Sequence of chain 2.B:
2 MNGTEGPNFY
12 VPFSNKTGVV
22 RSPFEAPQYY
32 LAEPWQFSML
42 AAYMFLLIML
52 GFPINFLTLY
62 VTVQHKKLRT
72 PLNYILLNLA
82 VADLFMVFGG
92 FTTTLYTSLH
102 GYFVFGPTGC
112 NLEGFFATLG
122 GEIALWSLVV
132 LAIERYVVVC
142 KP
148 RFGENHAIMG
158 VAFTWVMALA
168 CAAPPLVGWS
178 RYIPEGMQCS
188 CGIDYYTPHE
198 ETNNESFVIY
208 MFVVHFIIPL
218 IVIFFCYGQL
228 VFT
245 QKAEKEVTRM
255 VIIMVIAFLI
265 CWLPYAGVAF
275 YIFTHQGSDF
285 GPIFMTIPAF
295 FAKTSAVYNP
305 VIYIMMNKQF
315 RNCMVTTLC

This protein binds this small molecule.
Small molecule (SMILES): CC1=C(/C=C/C(C)=C/C=C/C(C)=C/C=O)C(C)(C)CCC1

Binding-site contacts:
Ligand atom C18 contacts residue GLY122 of chain 2.B at 3.4 Å.
Ligand atom C11 contacts residue THR119 of chain 2.B at 3.9 Å.
Ligand atom C16 contacts residue MET208 of chain 2.B at 3.6 Å (hydrophobic).
Ligand atom C14 contacts residue CYS188 of chain 2.B at 3.8 Å (hydrophobic).
Ligand atom C20 contacts residue ALA293 of chain 2.B at 3.9 Å (hydrophobic).
Ligand atom C3 contacts residue PHE213 of chain 2.B at 3.8 Å (hydrophobic).
Ligand atom C5 contacts residue TRP266 of chain 2.B at 4.0 Å (hydrophobic).
Ligand atom C14 contacts residue LYS297 of chain 2.B at 2.3 Å.
Ligand atom C15 contacts residue ALA293 of chain 2.B at 3.6 Å (hydrophobic).
Ligand atom C17 contacts residue ALA270 of chain 2.B at 3.7 Å (hydrophobic).
Ligand atom C14 contacts residue ALA118 of chain 2.B at 3.7 Å (hydrophobic).
Ligand atom C16 contacts residue GLU123 of chain 2.B at 4.0 Å.
Ligand atom C18 contacts residue GLU123 of chain 2.B at 3.2 Å.
Ligand atom C20 contacts residue TYR269 of chain 2.B at 3.6 Å (hydrophobic).
Ligand atom C13 contacts residue LYS297 of chain 2.B at 3.6 Å.
Ligand atom C9 contacts residue TYR269 of chain 2.B at 3.9 Å (hydrophobic).
Ligand atom C19 contacts residue THR119 of chain 2.B at 3.9 Å.
Ligand atom C14 contacts residue GLU114 of chain 2.B at 3.6 Å.
Ligand atom C15 contacts residue SER187 of chain 2.B at 3.5 Å.
Ligand atom C5 contacts residue GLU123 of chain 2.B at 3.2 Å.
Ligand atom C11 contacts residue TYR269 of chain 2.B at 3.8 Å (hydrophobic).
Ligand atom C19 contacts residue TYR269 of chain 2.B at 3.6 Å (hydrophobic).
Ligand atom C15 contacts residue GLU114 of chain 2.B at 3.6 Å.
Ligand atom C12 contacts residue ALA118 of chain 2.B at 3.6 Å (hydrophobic).
Ligand atom C15 contacts residue LYS297 of chain 2.B at 1.3 Å.
Ligand atom C10 contacts residue THR119 of chain 2.B at 3.4 Å.
Ligand atom C9 contacts residue TRP266 of chain 2.B at 3.8 Å (hydrophobic).
Ligand atom C10 contacts residue TRP266 of chain 2.B at 3.7 Å (hydrophobic).
Ligand atom C2 contacts residue PHE213 of chain 2.B at 3.4 Å (hydrophobic).
Ligand atom C13 contacts residue ALA118 of chain 2.B at 4.1 Å (hydrophobic).
Ligand atom C4 contacts residue PHE262 of chain 2.B at 3.6 Å (hydrophobic).
Ligand atom C20 contacts residue GLU182 of chain 2.B at 4.0 Å.
Ligand atom C13 contacts residue CYS188 of chain 2.B at 3.6 Å (hydrophobic).
Ligand atom C4 contacts residue GLU123 of chain 2.B at 3.8 Å.
Ligand atom C6 contacts residue GLU123 of chain 2.B at 3.6 Å.
Ligand atom C12 contacts residue CYS188 of chain 2.B at 3.8 Å (hydrophobic).
Ligand atom C20 contacts residue CYS188 of chain 2.B at 4.0 Å (hydrophobic).
Ligand atom C8 contacts residue TRP266 of chain 2.B at 3.4 Å (hydrophobic).
Ligand atom C19 contacts residue TYR192 of chain 2.B at 3.4 Å (hydrophobic).
Ligand atom C9 contacts residue THR119 of chain 2.B at 3.7 Å.